This small molecule binds to this protein.
Small molecule (SMILES): CC(=O)N[C@@H]1[C@@H](O)[C@H](O)[C@@H](CO)O[C@H]1O

Sequence of chain 1.A:
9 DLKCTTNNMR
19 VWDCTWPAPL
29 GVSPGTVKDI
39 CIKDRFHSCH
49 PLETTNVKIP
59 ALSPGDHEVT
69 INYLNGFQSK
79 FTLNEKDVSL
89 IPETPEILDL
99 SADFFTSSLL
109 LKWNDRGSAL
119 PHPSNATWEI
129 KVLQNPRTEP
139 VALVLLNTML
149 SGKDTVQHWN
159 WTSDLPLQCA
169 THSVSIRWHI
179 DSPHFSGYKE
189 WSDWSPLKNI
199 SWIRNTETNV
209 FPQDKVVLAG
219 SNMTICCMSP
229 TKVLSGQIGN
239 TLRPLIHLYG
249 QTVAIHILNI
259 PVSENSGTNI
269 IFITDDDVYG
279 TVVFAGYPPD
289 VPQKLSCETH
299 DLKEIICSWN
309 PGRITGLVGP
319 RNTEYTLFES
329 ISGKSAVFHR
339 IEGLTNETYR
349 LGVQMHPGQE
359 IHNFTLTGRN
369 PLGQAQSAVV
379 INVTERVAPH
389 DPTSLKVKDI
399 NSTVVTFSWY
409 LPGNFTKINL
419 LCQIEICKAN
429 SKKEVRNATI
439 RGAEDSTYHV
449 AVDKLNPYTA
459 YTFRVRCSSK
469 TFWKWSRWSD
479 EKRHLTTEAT

Binding-site contacts:
Ligand atom O5 contacts residue ASN361 of chain 1.A at 2.4 Å (h-bond).
Ligand atom C3 contacts residue ASN361 of chain 1.A at 3.9 Å.
Ligand atom O7 contacts residue ASN361 of chain 1.A at 2.9 Å (h-bond).
Ligand atom C4 contacts residue ASN361 of chain 1.A at 4.4 Å.
Ligand atom C8 contacts residue VAL378 of chain 1.A at 3.9 Å (hydrophobic).
Ligand atom C2 contacts residue ASN361 of chain 1.A at 2.6 Å.
Ligand atom C8 contacts residue ASN361 of chain 1.A at 3.8 Å.
Ligand atom C7 contacts residue ASN361 of chain 1.A at 2.9 Å.
Ligand atom C1 contacts residue ASN361 of chain 1.A at 1.5 Å.
Ligand atom O5 contacts residue SER328 of chain 1.A at 4.2 Å.
Ligand atom N2 contacts residue ASN361 of chain 1.A at 3.0 Å (h-bond).
Ligand atom C5 contacts residue ASN361 of chain 1.A at 3.7 Å.